Binding-site contacts:
Ligand atom C2 contacts residue ASN282 of chain 1.A at 2.5 Å.
Ligand atom C1 contacts residue GLU281 of chain 1.A at 4.4 Å.
Ligand atom O7 contacts residue GLU281 of chain 1.A at 4.1 Å.
Ligand atom C8 contacts residue ASN282 of chain 1.A at 4.3 Å.
Ligand atom C8 contacts residue ASN280 of chain 1.A at 3.6 Å.
Ligand atom C2 contacts residue GLU281 of chain 1.A at 4.4 Å.
Ligand atom C7 contacts residue GLU281 of chain 1.A at 3.3 Å.
Ligand atom C3 contacts residue ASN282 of chain 1.A at 3.8 Å.
Ligand atom C1 contacts residue ASN282 of chain 1.A at 1.4 Å.
Ligand atom O5 contacts residue ASN282 of chain 1.A at 2.4 Å (h-bond).
Ligand atom C8 contacts residue GLU281 of chain 1.A at 2.8 Å.
Ligand atom C4 contacts residue ASN282 of chain 1.A at 4.2 Å.
Ligand atom C7 contacts residue ASN280 of chain 1.A at 3.9 Å.
Ligand atom O7 contacts residue ASN282 of chain 1.A at 2.8 Å (h-bond).
Ligand atom C5 contacts residue ASN282 of chain 1.A at 3.7 Å.
Ligand atom C7 contacts residue ASN282 of chain 1.A at 3.0 Å.
Ligand atom N2 contacts residue ASN282 of chain 1.A at 2.9 Å (h-bond).
Ligand atom O7 contacts residue ASN280 of chain 1.A at 3.7 Å.
Ligand atom N2 contacts residue GLU281 of chain 1.A at 3.3 Å (salt-bridge).

Sequence of chain 1.A:
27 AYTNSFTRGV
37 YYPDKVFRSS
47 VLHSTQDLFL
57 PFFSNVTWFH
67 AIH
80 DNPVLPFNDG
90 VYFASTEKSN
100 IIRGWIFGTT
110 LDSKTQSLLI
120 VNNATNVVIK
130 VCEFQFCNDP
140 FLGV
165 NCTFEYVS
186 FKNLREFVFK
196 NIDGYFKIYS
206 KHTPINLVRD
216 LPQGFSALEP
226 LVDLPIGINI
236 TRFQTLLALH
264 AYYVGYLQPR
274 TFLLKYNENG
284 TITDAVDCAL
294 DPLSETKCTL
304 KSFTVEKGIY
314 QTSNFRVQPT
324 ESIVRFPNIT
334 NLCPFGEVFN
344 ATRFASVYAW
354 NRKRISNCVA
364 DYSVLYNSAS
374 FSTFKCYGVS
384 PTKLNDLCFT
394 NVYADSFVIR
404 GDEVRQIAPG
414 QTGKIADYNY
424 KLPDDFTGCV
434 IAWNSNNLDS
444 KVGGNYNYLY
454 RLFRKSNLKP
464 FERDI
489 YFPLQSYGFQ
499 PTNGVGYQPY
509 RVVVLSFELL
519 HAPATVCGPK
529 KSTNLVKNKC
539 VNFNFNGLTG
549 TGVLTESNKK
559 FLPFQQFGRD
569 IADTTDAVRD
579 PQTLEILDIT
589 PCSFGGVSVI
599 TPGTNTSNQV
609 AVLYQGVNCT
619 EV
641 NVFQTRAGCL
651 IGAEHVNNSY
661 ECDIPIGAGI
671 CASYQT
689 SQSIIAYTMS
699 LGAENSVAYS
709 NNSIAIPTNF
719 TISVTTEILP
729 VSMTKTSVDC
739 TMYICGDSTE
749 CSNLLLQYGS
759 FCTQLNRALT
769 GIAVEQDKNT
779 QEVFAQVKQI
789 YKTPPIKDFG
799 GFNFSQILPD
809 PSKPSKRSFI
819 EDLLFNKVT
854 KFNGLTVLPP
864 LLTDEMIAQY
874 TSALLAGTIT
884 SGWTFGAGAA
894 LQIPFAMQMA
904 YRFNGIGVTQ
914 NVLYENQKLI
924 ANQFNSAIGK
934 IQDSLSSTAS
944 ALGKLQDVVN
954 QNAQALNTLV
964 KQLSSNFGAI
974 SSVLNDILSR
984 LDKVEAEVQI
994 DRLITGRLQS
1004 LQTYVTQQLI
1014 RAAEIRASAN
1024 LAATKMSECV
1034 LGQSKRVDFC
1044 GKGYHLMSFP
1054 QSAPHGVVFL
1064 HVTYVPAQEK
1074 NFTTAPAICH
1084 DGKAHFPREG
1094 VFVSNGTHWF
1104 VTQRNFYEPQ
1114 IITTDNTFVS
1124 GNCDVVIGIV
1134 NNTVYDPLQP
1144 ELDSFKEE

The protein below binds the small molecule below.
Small molecule (SMILES): CC(=O)N[C@@H]1[C@@H](O)[C@H](O)[C@@H](CO)O[C@H]1O